Sequence of chain 59.D:
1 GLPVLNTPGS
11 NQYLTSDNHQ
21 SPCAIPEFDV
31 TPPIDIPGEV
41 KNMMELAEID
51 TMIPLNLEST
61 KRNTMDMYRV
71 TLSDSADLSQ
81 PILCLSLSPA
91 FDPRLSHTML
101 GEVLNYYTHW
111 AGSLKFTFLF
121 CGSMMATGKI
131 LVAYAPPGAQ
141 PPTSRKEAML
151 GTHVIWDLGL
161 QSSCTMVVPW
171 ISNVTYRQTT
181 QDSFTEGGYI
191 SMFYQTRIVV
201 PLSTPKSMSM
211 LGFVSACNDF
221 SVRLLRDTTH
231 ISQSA

Sequence of chain 60.D:
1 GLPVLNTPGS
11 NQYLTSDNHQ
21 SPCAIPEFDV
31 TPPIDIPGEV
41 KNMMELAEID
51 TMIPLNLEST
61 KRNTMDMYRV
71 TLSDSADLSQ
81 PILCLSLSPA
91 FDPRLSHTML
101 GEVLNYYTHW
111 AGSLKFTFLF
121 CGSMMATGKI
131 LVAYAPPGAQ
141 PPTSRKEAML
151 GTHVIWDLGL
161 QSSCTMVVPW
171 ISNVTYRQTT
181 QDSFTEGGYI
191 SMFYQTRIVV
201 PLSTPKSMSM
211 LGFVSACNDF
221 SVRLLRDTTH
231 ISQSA

This protein binds this small molecule.
Small molecule (SMILES): Cc1cc(CCCCCCCOc2ccc(C3=NCCO3)cc2)on1

Binding-site contacts:
Ligand atom N3A contacts residue ALA24 of chain 59.D at 3.9 Å.
Ligand atom C2A contacts residue ILE193 of chain 59.B at 3.9 Å (hydrophobic).
Ligand atom C5B contacts residue LEU240 of chain 59.B at 3.5 Å (hydrophobic).
Ligand atom C4C contacts residue VAL198 of chain 59.B at 3.8 Å (hydrophobic).
Ligand atom C31 contacts residue TYR111 of chain 59.B at 3.7 Å (hydrophobic).
Ligand atom C3B contacts residue TYR158 of chain 59.B at 3.4 Å (hydrophobic).
Ligand atom C2B contacts residue TYR158 of chain 59.B at 3.5 Å (hydrophobic).
Ligand atom C6C contacts residue PHE237 of chain 59.B at 3.9 Å (hydrophobic).
Ligand atom O1A contacts residue PHE135 of chain 59.B at 3.8 Å.
Ligand atom O1 contacts residue PHE129 of chain 59.B at 3.8 Å.
Ligand atom C3 contacts residue PHE237 of chain 59.B at 3.7 Å (hydrophobic).
Ligand atom C2A contacts residue TYR158 of chain 59.B at 3.9 Å (hydrophobic).
Ligand atom C5C contacts residue VAL195 of chain 59.B at 3.8 Å (hydrophobic).
Ligand atom N2 contacts residue TYR111 of chain 59.B at 3.1 Å.
Ligand atom C31 contacts residue PHE237 of chain 59.B at 3.8 Å (hydrophobic).
Ligand atom C4A contacts residue PRO180 of chain 59.B at 3.3 Å (hydrophobic).
Ligand atom C5 contacts residue TYR111 of chain 59.B at 3.8 Å (hydrophobic).
Ligand atom C2C contacts residue PHE237 of chain 59.B at 3.8 Å (hydrophobic).
Ligand atom C2B contacts residue VAL195 of chain 59.B at 3.9 Å (hydrophobic).
Ligand atom O1 contacts residue TYR204 of chain 59.B at 3.6 Å.
Ligand atom C4B contacts residue TYR158 of chain 59.B at 3.8 Å (hydrophobic).
Ligand atom O1 contacts residue TYR111 of chain 59.B at 3.5 Å.
Ligand atom C5B contacts residue ILE193 of chain 59.B at 3.9 Å (hydrophobic).
Ligand atom C6C contacts residue VAL198 of chain 59.B at 3.9 Å (hydrophobic).
Ligand atom C5A contacts residue ILE156 of chain 59.B at 3.2 Å (hydrophobic).
Ligand atom C4A contacts residue SER181 of chain 59.B at 3.8 Å.
Ligand atom N3A contacts residue PRO180 of chain 59.B at 3.7 Å.
Ligand atom C4B contacts residue ILE193 of chain 59.B at 3.8 Å (hydrophobic).
Ligand atom C5A contacts residue ILE182 of chain 59.B at 3.5 Å (hydrophobic).
Ligand atom C3 contacts residue TYR111 of chain 59.B at 3.2 Å (hydrophobic).
Ligand atom C7C contacts residue TYR158 of chain 59.B at 3.8 Å (hydrophobic).
Ligand atom N2 contacts residue TYR204 of chain 59.B at 3.8 Å.
Ligand atom O1B contacts residue PHE133 of chain 59.B at 3.9 Å.
Ligand atom C4 contacts residue PHE237 of chain 59.B at 3.1 Å (hydrophobic).
Ligand atom C4 contacts residue TYR111 of chain 59.B at 3.6 Å (hydrophobic).
Ligand atom N3A contacts residue TYR158 of chain 59.B at 3.7 Å.
Ligand atom C4A contacts residue ILE182 of chain 59.B at 3.9 Å (hydrophobic).
Ligand atom C6B contacts residue PHE133 of chain 59.B at 3.5 Å (hydrophobic).
Ligand atom C4C contacts residue PHE237 of chain 59.B at 3.6 Å (hydrophobic).
Ligand atom O1B contacts residue ILE109 of chain 59.B at 3.8 Å.

Sequence of chain 59.B:
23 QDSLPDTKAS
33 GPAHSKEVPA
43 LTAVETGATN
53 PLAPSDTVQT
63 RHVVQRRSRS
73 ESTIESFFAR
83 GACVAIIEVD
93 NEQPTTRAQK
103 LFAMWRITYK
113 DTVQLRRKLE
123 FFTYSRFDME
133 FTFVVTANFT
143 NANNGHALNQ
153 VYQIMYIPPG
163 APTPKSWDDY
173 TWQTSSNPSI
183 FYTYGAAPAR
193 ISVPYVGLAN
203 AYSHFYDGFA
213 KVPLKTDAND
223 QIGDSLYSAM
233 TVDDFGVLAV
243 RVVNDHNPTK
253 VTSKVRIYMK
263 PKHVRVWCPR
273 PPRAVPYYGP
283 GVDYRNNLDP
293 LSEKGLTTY